Sequence of chain 1.A:
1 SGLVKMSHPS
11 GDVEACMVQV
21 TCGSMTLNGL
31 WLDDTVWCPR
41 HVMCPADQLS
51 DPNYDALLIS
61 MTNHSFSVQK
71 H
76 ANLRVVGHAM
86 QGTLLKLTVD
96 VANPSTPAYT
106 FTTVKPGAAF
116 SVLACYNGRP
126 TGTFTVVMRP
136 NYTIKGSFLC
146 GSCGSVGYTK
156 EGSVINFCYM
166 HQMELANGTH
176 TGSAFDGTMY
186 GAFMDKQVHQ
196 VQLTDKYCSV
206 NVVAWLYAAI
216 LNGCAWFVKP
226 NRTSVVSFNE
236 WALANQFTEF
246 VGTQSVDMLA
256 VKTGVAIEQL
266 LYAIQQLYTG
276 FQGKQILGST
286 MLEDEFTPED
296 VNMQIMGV

Binding-site contacts:
Ligand atom CA contacts residue CYS148 of chain 1.A at 3.1 Å (hydrophobic).
Ligand atom O contacts residue SER147 of chain 1.A at 3.6 Å.
Ligand atom O8 contacts residue PHE143 of chain 1.A at 3.2 Å.
Ligand atom CB contacts residue GLN195 of chain 1.A at 3.5 Å.
Ligand atom N contacts residue GLN192 of chain 1.A at 2.7 Å (h-bond).
Ligand atom C4 contacts residue THR26 of chain 1.A at 3.0 Å.
Ligand atom C21 contacts residue SER147 of chain 1.A at 3.5 Å.
Ligand atom C contacts residue GLN192 of chain 1.A at 3.6 Å.
Ligand atom CA contacts residue GLN192 of chain 1.A at 3.6 Å.
Ligand atom CA contacts residue GLU169 of chain 1.A at 3.7 Å.
Ligand atom O contacts residue CYS148 of chain 1.A at 3.6 Å.
Ligand atom C21 contacts residue CYS148 of chain 1.A at 3.0 Å (hydrophobic).
Ligand atom N6 contacts residue GLU169 of chain 1.A at 2.9 Å (salt-bridge).
Ligand atom C6 contacts residue THR26 of chain 1.A at 3.6 Å.
Ligand atom CA contacts residue GLN192 of chain 1.A at 3.7 Å.
Ligand atom CD2 contacts residue HIS41 of chain 1.A at 3.4 Å.
Ligand atom C21 contacts residue GLY146 of chain 1.A at 3.5 Å.
Ligand atom O8 contacts residue HIS166 of chain 1.A at 2.5 Å (h-bond).
Ligand atom C20 contacts residue CYS148 of chain 1.A at 2.6 Å (hydrophobic).
Ligand atom N contacts residue VAL193 of chain 1.A at 3.1 Å (h-bond).
Ligand atom C29 contacts residue HIS166 of chain 1.A at 3.6 Å.
Ligand atom C5 contacts residue GLY146 of chain 1.A at 3.6 Å.
Ligand atom O contacts residue GLN192 of chain 1.A at 3.2 Å.
Ligand atom CB contacts residue GLN192 of chain 1.A at 3.5 Å.
Ligand atom O contacts residue MET168 of chain 1.A at 3.5 Å.
Ligand atom N contacts residue GLN167 of chain 1.A at 2.9 Å (h-bond).
Ligand atom C25 contacts residue CYS148 of chain 1.A at 3.2 Å (hydrophobic).
Ligand atom C5 contacts residue THR26 of chain 1.A at 2.6 Å.
Ligand atom N contacts residue GLU169 of chain 1.A at 2.7 Å (salt-bridge).
Ligand atom O contacts residue THR26 of chain 1.A at 3.6 Å.
Ligand atom C29 contacts residue GLU169 of chain 1.A at 3.6 Å.
Ligand atom CA contacts residue VAL193 of chain 1.A at 3.6 Å (hydrophobic).
Ligand atom C contacts residue GLY146 of chain 1.A at 2.8 Å.
Ligand atom N contacts residue CYS148 of chain 1.A at 3.1 Å (h-bond).
Ligand atom O contacts residue GLY146 of chain 1.A at 3.2 Å.
Ligand atom CB contacts residue VAL193 of chain 1.A at 2.9 Å (hydrophobic).
Ligand atom O contacts residue GLU169 of chain 1.A at 2.9 Å (salt-bridge).
Ligand atom C contacts residue MET25 of chain 1.A at 3.5 Å (hydrophobic).
Ligand atom C contacts residue SER147 of chain 1.A at 3.6 Å.
Ligand atom N6 contacts residue PHE143 of chain 1.A at 3.4 Å (h-bond).

The protein below binds the small molecule below.
Small molecule (SMILES): Cc1cc(C(=O)N[C@@H](C)C(=O)N[C@H](C(=O)N[C@@H](CC(C)C)C(=O)N[C@H](/C=C/C(=O)OCc2ccccc2)C[C@H]2CCNC2=O)C(C)C)no1